A protein and the small-molecule ligand that binds it are described below.
Small molecule (SMILES): CC(=O)N[C@H]1[C@H](O[C@H]2[C@H](O)[C@@H](NC(C)=O)CO[C@@H]2CO)O[C@H](CO)[C@@H](O)[C@@H]1O

Sequence of chain 1.A:
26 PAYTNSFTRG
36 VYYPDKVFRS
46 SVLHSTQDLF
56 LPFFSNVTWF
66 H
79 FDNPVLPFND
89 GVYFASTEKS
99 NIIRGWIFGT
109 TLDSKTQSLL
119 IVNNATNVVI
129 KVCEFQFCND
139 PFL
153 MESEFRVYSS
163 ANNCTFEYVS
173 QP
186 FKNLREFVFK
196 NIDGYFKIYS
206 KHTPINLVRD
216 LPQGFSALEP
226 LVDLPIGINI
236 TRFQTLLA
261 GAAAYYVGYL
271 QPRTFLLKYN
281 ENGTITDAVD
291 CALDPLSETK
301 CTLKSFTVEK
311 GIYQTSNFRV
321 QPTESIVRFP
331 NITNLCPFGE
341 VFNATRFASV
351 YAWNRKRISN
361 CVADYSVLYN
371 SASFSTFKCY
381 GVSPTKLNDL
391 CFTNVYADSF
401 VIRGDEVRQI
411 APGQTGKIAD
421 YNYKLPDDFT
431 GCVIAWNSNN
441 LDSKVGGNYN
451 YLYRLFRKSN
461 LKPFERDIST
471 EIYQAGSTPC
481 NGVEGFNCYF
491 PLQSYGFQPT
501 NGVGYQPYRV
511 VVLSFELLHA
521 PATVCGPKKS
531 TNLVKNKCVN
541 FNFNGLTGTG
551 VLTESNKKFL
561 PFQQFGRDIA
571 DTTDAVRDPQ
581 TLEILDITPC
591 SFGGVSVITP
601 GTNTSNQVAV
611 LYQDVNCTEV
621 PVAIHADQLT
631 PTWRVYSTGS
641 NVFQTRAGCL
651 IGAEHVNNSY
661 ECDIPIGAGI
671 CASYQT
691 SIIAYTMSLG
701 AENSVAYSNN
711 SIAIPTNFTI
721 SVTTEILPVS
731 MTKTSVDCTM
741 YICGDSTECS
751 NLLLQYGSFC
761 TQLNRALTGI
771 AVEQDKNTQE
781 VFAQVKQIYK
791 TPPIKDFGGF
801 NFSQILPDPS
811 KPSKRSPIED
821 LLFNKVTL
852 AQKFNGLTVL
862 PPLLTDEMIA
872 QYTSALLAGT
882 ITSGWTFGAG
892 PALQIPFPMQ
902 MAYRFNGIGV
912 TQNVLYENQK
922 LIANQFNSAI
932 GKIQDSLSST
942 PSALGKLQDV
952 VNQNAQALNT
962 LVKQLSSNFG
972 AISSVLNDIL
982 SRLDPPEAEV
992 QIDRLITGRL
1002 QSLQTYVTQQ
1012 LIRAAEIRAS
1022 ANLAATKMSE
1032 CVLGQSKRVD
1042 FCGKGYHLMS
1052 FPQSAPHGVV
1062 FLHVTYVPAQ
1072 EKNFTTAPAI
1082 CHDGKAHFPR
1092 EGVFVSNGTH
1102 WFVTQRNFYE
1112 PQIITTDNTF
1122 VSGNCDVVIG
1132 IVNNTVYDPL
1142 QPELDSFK

Binding-site contacts:
Ligand atom C5 contacts residue ASN331 of chain 1.A at 3.7 Å.
Ligand atom C3 contacts residue ASN331 of chain 1.A at 3.9 Å.
Ligand atom C1 contacts residue GLN580 of chain 1.A at 4.1 Å.
Ligand atom C4 contacts residue ASN331 of chain 1.A at 4.3 Å.
Ligand atom C2 contacts residue GLN580 of chain 1.A at 3.5 Å.
Ligand atom O7 contacts residue GLN580 of chain 1.A at 4.3 Å.
Ligand atom C7 contacts residue ASN331 of chain 1.A at 3.1 Å.
Ligand atom O7 contacts residue ASN331 of chain 1.A at 4.0 Å.
Ligand atom N2 contacts residue GLN580 of chain 1.A at 2.7 Å (h-bond).
Ligand atom C2 contacts residue ASN331 of chain 1.A at 2.6 Å.
Ligand atom C7 contacts residue GLN580 of chain 1.A at 3.3 Å.
Ligand atom C3 contacts residue GLN580 of chain 1.A at 3.3 Å.
Ligand atom C8 contacts residue PRO579 of chain 1.A at 4.2 Å (hydrophobic).
Ligand atom O3 contacts residue GLN580 of chain 1.A at 3.5 Å (h-bond).
Ligand atom C1 contacts residue ASN331 of chain 1.A at 1.5 Å.
Ligand atom N2 contacts residue ASN331 of chain 1.A at 2.6 Å (h-bond).
Ligand atom C8 contacts residue GLN580 of chain 1.A at 3.4 Å.
Ligand atom O5 contacts residue ASN331 of chain 1.A at 2.4 Å (h-bond).
Ligand atom C8 contacts residue LEU582 of chain 1.A at 4.4 Å (hydrophobic).
Ligand atom C8 contacts residue ASN331 of chain 1.A at 3.5 Å.